Binding-site contacts:
Ligand atom O01 contacts residue ARG62 of chain 1.A at 2.7 Å (salt-bridge).
Ligand atom O12 contacts residue NAP1 of chain 1.E at 4.3 Å.
Ligand atom O03 contacts residue ARG62 of chain 1.A at 2.8 Å (salt-bridge).
Ligand atom C15 contacts residue ILE96 of chain 1.A at 3.9 Å (hydrophobic).
Ligand atom C14 contacts residue THR48 of chain 1.A at 4.0 Å.
Ligand atom C18 contacts residue PHE33 of chain 1.A at 3.8 Å (hydrophobic).
Ligand atom C09 contacts residue GLN30 of chain 1.A at 4.0 Å.
Ligand atom C09 contacts residue PHE33 of chain 1.A at 3.4 Å (hydrophobic).
Ligand atom C11 contacts residue GOL1 of chain 1.F at 4.4 Å.
Ligand atom O16 contacts residue PHE33 of chain 1.A at 4.3 Å.
Ligand atom C06 contacts residue PHE33 of chain 1.A at 4.2 Å (hydrophobic).
Ligand atom C11 contacts residue PHE33 of chain 1.A at 4.0 Å (hydrophobic).
Ligand atom C18 contacts residue LEU59 of chain 1.A at 4.1 Å (hydrophobic).
Ligand atom C15 contacts residue LEU52 of chain 1.A at 4.4 Å (hydrophobic).
Ligand atom C13 contacts residue GOL1 of chain 1.F at 4.4 Å.
Ligand atom C18 contacts residue LEU52 of chain 1.A at 4.4 Å (hydrophobic).
Ligand atom C15 contacts residue PHE33 of chain 1.A at 4.1 Å (hydrophobic).
Ligand atom O16 contacts residue LEU52 of chain 1.A at 3.4 Å.
Ligand atom O12 contacts residue GOL1 of chain 1.F at 4.3 Å.
Ligand atom C05 contacts residue GLN30 of chain 1.A at 3.8 Å.
Ligand atom C02 contacts residue ARG62 of chain 1.A at 3.4 Å.
Ligand atom C13 contacts residue ILE22 of chain 1.A at 3.7 Å (hydrophobic).
Ligand atom O01 contacts residue ARG34 of chain 1.A at 3.2 Å (salt-bridge).
Ligand atom O12 contacts residue PHE33 of chain 1.A at 4.1 Å.
Ligand atom C10 contacts residue PHE33 of chain 1.A at 3.6 Å (hydrophobic).
Ligand atom C02 contacts residue ARG34 of chain 1.A at 3.7 Å.
Ligand atom C04 contacts residue GLN30 of chain 1.A at 4.4 Å.
Ligand atom C13 contacts residue NAP1 of chain 1.E at 3.6 Å.
Ligand atom C17 contacts residue PHE33 of chain 1.A at 3.9 Å (hydrophobic).
Ligand atom C17 contacts residue LEU52 of chain 1.A at 4.4 Å (hydrophobic).
Ligand atom C10 contacts residue GOL1 of chain 1.F at 4.0 Å.
Ligand atom O07 contacts residue LEU59 of chain 1.A at 3.5 Å.
Ligand atom C14 contacts residue NAP1 of chain 1.E at 3.4 Å.
Ligand atom C04 contacts residue ARG34 of chain 1.A at 4.1 Å.
Ligand atom O03 contacts residue ARG34 of chain 1.A at 3.4 Å.
Ligand atom C08 contacts residue PHE33 of chain 1.A at 3.7 Å (hydrophobic).
Ligand atom O03 contacts residue PHE33 of chain 1.A at 3.6 Å.
Ligand atom C15 contacts residue THR48 of chain 1.A at 4.3 Å.
Ligand atom O01 contacts residue PRO60 of chain 1.A at 4.0 Å.
Ligand atom C14 contacts residue ILE96 of chain 1.A at 4.2 Å (hydrophobic).

The small molecule below binds the protein below.
Small molecule (SMILES): O=C(O)CCC(=O)c1ccc2c(c1)OCCCO2

Sequence of chain 1.A:
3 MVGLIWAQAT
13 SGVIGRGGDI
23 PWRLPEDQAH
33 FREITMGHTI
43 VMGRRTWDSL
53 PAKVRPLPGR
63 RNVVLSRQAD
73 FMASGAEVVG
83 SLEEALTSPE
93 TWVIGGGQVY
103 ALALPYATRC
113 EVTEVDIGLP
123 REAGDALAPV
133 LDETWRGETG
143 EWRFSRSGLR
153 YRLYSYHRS